Sequence of chain 1.B:
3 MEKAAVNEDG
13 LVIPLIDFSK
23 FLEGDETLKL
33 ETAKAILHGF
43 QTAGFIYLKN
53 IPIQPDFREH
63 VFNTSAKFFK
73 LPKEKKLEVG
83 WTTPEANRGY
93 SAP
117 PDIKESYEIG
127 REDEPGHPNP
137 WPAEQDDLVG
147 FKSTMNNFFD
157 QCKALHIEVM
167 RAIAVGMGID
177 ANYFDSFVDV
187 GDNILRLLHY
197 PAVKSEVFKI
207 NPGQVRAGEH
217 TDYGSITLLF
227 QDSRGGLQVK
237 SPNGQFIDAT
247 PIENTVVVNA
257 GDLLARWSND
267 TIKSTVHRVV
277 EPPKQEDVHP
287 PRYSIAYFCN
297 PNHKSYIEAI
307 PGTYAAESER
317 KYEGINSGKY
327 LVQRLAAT

Binding-site contacts:
Ligand atom C2 contacts residue PHE294 of chain 1.B at 3.6 Å (hydrophobic).
Ligand atom CM5 contacts residue ASP218 of chain 1.B at 3.5 Å.
Ligand atom C6 contacts residue ARG192 of chain 1.B at 3.5 Å.
Ligand atom N1 contacts residue ARG192 of chain 1.B at 3.8 Å.
Ligand atom O4 contacts residue PHE294 of chain 1.B at 3.5 Å.
Ligand atom O4 contacts residue GLY220 of chain 1.B at 4.4 Å.
Ligand atom C6 contacts residue PHE294 of chain 1.B at 3.7 Å (hydrophobic).
Ligand atom C5 contacts residue ASP218 of chain 1.B at 4.4 Å.
Ligand atom N1 contacts residue GLU124 of chain 1.B at 4.3 Å.
Ligand atom C4 contacts residue TYR219 of chain 1.B at 3.4 Å (hydrophobic).
Ligand atom O2 contacts residue ILE190 of chain 1.B at 4.5 Å.
Ligand atom O2 contacts residue PHE294 of chain 1.B at 3.8 Å.
Ligand atom C2 contacts residue TYR219 of chain 1.B at 3.8 Å (hydrophobic).
Ligand atom CM5 contacts residue PHE294 of chain 1.B at 4.0 Å (hydrophobic).
Ligand atom O4 contacts residue TYR219 of chain 1.B at 2.8 Å (h-bond).
Ligand atom N1 contacts residue LEU331 of chain 1.B at 3.8 Å.
Ligand atom O2 contacts residue TYR219 of chain 1.B at 4.4 Å.
Ligand atom N3 contacts residue PHE294 of chain 1.B at 3.5 Å.
Ligand atom N1 contacts residue TYR219 of chain 1.B at 3.8 Å.
Ligand atom C4 contacts residue PHE294 of chain 1.B at 3.4 Å (hydrophobic).
Ligand atom O2 contacts residue ASN89 of chain 1.B at 3.0 Å (h-bond).
Ligand atom C6 contacts residue TYR219 of chain 1.B at 3.7 Å (hydrophobic).
Ligand atom N1 contacts residue PHE294 of chain 1.B at 3.7 Å.
Ligand atom C5 contacts residue PHE294 of chain 1.B at 3.6 Å (hydrophobic).
Ligand atom CM5 contacts residue TYR219 of chain 1.B at 4.1 Å (hydrophobic).
Ligand atom C4 contacts residue ASP218 of chain 1.B at 4.3 Å.
Ligand atom N1 contacts residue ASN89 of chain 1.B at 4.4 Å.
Ligand atom CM5 contacts residue THR217 of chain 1.B at 4.2 Å.
Ligand atom CM5 contacts residue AKG1 of chain 1.N at 3.7 Å.
Ligand atom C5 contacts residue TYR219 of chain 1.B at 3.6 Å (hydrophobic).
Ligand atom CM5 contacts residue HIS216 of chain 1.B at 3.9 Å.
Ligand atom N3 contacts residue TYR219 of chain 1.B at 3.4 Å.
Ligand atom O2 contacts residue LEU331 of chain 1.B at 3.8 Å.
Ligand atom C2 contacts residue LEU331 of chain 1.B at 4.0 Å (hydrophobic).
Ligand atom C2 contacts residue ASN89 of chain 1.B at 4.0 Å.
Ligand atom O4 contacts residue ASP218 of chain 1.B at 3.2 Å.

The small molecule below binds the protein below.
Small molecule (SMILES): Cc1c[nH]c(=O)[nH]c1=O